Sequence of chain 1.B:
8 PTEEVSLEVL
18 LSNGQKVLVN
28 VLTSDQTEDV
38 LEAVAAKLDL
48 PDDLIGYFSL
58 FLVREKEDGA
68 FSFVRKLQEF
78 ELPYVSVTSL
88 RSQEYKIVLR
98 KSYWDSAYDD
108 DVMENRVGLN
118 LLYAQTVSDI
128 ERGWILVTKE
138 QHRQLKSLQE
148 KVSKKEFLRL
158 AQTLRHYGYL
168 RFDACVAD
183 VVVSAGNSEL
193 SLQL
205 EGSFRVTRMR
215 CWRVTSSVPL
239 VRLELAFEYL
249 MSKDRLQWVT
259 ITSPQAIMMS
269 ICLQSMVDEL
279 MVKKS

Binding-site contacts:
Ligand atom CE2 contacts residue ARG214 of chain 1.B at 3.8 Å.
Ligand atom CB contacts residue MET213 of chain 1.B at 3.7 Å (hydrophobic).
Ligand atom C contacts residue CYS215 of chain 1.B at 3.6 Å (hydrophobic).
Ligand atom SG contacts residue TRP256 of chain 1.B at 3.5 Å.
Ligand atom CD1 contacts residue LEU278 of chain 1.B at 3.4 Å (hydrophobic).
Ligand atom CA contacts residue ARG214 of chain 1.B at 3.5 Å.
Ligand atom CD1 contacts residue THR211 of chain 1.B at 3.5 Å.
Ligand atom CD2 contacts residue ARG214 of chain 1.B at 3.6 Å.
Ligand atom OD1 contacts residue VAL275 of chain 1.B at 3.6 Å.
Ligand atom N contacts residue THR211 of chain 1.B at 3.3 Å (h-bond).
Ligand atom ND2 contacts residue VAL210 of chain 1.B at 3.0 Å (h-bond).
Ligand atom O contacts residue TRP216 of chain 1.B at 3.2 Å (h-bond).
Ligand atom CB contacts residue ARG214 of chain 1.B at 3.1 Å.
Ligand atom N contacts residue ARG214 of chain 1.B at 2.8 Å (salt-bridge).
Ligand atom CG contacts residue MET279 of chain 1.B at 3.4 Å (hydrophobic).
Ligand atom CA contacts residue TRP216 of chain 1.B at 3.7 Å (hydrophobic).
Ligand atom CD1 contacts residue ARG214 of chain 1.B at 3.5 Å.
Ligand atom CB contacts residue MET213 of chain 1.B at 3.1 Å (hydrophobic).
Ligand atom CA contacts residue CYS215 of chain 1.B at 3.7 Å (hydrophobic).
Ligand atom CB contacts residue CYS215 of chain 1.B at 3.4 Å (hydrophobic).
Ligand atom SG contacts residue TRP216 of chain 1.B at 3.3 Å (h-bond).
Ligand atom O contacts residue ARG214 of chain 1.B at 3.8 Å.
Ligand atom CB contacts residue TRP216 of chain 1.B at 3.5 Å (hydrophobic).
Ligand atom CD1 contacts residue VAL275 of chain 1.B at 3.6 Å (hydrophobic).
Ligand atom CG contacts residue TRP216 of chain 1.B at 3.8 Å (hydrophobic).
Ligand atom CD1 contacts residue ARG214 of chain 1.B at 3.7 Å.
Ligand atom CD2 contacts residue MET279 of chain 1.B at 3.5 Å (hydrophobic).
Ligand atom SG contacts residue CYS215 of chain 1.B at 2.0 Å (h-bond).
Ligand atom CG contacts residue MET213 of chain 1.B at 3.2 Å (hydrophobic).
Ligand atom CD1 contacts residue TRP216 of chain 1.B at 3.3 Å (hydrophobic).
Ligand atom CG1 contacts residue TRP216 of chain 1.B at 3.5 Å (hydrophobic).
Ligand atom CG contacts residue ARG214 of chain 1.B at 3.7 Å.
Ligand atom C contacts residue ARG214 of chain 1.B at 3.8 Å.
Ligand atom C contacts residue TRP216 of chain 1.B at 3.7 Å (hydrophobic).
Ligand atom O contacts residue CYS215 of chain 1.B at 3.0 Å.
Ligand atom ND2 contacts residue MET213 of chain 1.B at 2.4 Å (h-bond).
Ligand atom CE1 contacts residue LEU248 of chain 1.B at 3.5 Å (hydrophobic).
Ligand atom CA contacts residue THR211 of chain 1.B at 3.4 Å.
Ligand atom N contacts residue TRP216 of chain 1.B at 3.0 Å (h-bond).
Ligand atom CD1 contacts residue GLN272 of chain 1.B at 3.5 Å.

The small molecule below binds the protein below.
Small molecule (SMILES): CC[C@H](C)[C@H](NC(=O)[C@H](CS)NC(=O)[C@@H](N)[C@@H](C)O)C(=O)N[C@@H](Cc1ccc(O)cc1)C(=O)N[C@@H](CC(N)=O)C(=O)N1CCC[C@H]1C(=O)N[C@@H](CC(C)C)C(=O)N[C@@H](Cc1ccccc1)C(=O)NCC=O